This protein binds this small molecule.
Small molecule (SMILES): CC(=O)N[C@@H]1[C@@H](O)[C@H](O)[C@@H](CO)O[C@H]1O

Binding-site contacts:
Ligand atom O5 contacts residue VAL22 of chain 1.A at 3.1 Å.
Ligand atom O7 contacts residue GLU133 of chain 1.A at 4.2 Å.
Ligand atom C7 contacts residue ASN19 of chain 1.A at 3.1 Å.
Ligand atom O5 contacts residue GLU133 of chain 1.A at 4.4 Å.
Ligand atom C1 contacts residue VAL22 of chain 1.A at 4.0 Å (hydrophobic).
Ligand atom O6 contacts residue VAL22 of chain 1.A at 4.2 Å.
Ligand atom C3 contacts residue ASN19 of chain 1.A at 3.8 Å.
Ligand atom O7 contacts residue ASN19 of chain 1.A at 3.0 Å (h-bond).
Ligand atom O5 contacts residue ASN19 of chain 1.A at 2.4 Å (h-bond).
Ligand atom C8 contacts residue ASN19 of chain 1.A at 4.3 Å.
Ligand atom C6 contacts residue LEU129 of chain 1.A at 4.0 Å (hydrophobic).
Ligand atom C7 contacts residue ARG136 of chain 1.A at 4.2 Å.
Ligand atom C4 contacts residue ASN19 of chain 1.A at 4.2 Å.
Ligand atom O7 contacts residue ARG136 of chain 1.A at 3.1 Å (salt-bridge).
Ligand atom O6 contacts residue GLN132 of chain 1.A at 4.1 Å.
Ligand atom C6 contacts residue VAL22 of chain 1.A at 3.7 Å (hydrophobic).
Ligand atom C1 contacts residue ASN19 of chain 1.A at 1.4 Å.
Ligand atom N2 contacts residue ASN19 of chain 1.A at 2.9 Å (h-bond).
Ligand atom O6 contacts residue LEU129 of chain 1.A at 3.6 Å.
Ligand atom C6 contacts residue MET126 of chain 1.A at 4.1 Å (hydrophobic).
Ligand atom C5 contacts residue VAL22 of chain 1.A at 4.0 Å (hydrophobic).
Ligand atom C5 contacts residue ASN19 of chain 1.A at 3.7 Å.
Ligand atom C2 contacts residue ASN19 of chain 1.A at 2.4 Å.

Sequence of chain 1.A:
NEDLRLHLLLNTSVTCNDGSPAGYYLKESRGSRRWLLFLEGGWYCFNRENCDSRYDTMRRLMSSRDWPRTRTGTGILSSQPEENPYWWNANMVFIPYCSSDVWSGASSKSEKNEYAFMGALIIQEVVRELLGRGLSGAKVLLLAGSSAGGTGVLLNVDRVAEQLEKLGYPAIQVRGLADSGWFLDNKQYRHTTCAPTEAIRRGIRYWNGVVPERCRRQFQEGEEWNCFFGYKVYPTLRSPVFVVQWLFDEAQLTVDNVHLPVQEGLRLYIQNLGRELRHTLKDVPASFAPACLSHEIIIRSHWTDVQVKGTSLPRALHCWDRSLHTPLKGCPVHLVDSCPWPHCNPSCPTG